The protein below binds the small molecule below.
Small molecule (SMILES): Cn1nc(-c2ccccc2)cc1N

Binding-site contacts:
Ligand atom C1 contacts residue LEU52 of chain 1.A at 4.0 Å (hydrophobic).
Ligand atom N2 contacts residue THR114 of chain 1.A at 4.4 Å.
Ligand atom C8 contacts residue PRO109 of chain 1.A at 3.8 Å (hydrophobic).
Ligand atom C2 contacts residue THR108 of chain 1.A at 4.0 Å.
Ligand atom C7 contacts residue PRO77 of chain 1.A at 3.5 Å (hydrophobic).
Ligand atom N1 contacts residue PRO109 of chain 1.A at 4.3 Å.
Ligand atom C4 contacts residue THR108 of chain 1.A at 4.1 Å.
Ligand atom C1 contacts residue TYR75 of chain 1.A at 3.3 Å (hydrophobic).
Ligand atom C6 contacts residue ASP76 of chain 1.A at 4.1 Å.
Ligand atom C6 contacts residue TYR75 of chain 1.A at 4.1 Å (hydrophobic).
Ligand atom C1 contacts residue ASP76 of chain 1.A at 4.3 Å.
Ligand atom C7 contacts residue THR108 of chain 1.A at 4.4 Å.
Ligand atom C10 contacts residue LEU111 of chain 1.A at 3.4 Å (hydrophobic).
Ligand atom C4 contacts residue THR114 of chain 1.A at 3.4 Å.
Ligand atom C6 contacts residue THR108 of chain 1.A at 3.5 Å.
Ligand atom C2 contacts residue LEU52 of chain 1.A at 4.4 Å (hydrophobic).
Ligand atom N2 contacts residue PRO77 of chain 1.A at 3.4 Å.
Ligand atom C5 contacts residue THR108 of chain 1.A at 3.8 Å.
Ligand atom C4 contacts residue PRO77 of chain 1.A at 4.0 Å (hydrophobic).
Ligand atom C3 contacts residue TYR75 of chain 1.A at 3.9 Å (hydrophobic).
Ligand atom C3 contacts residue THR114 of chain 1.A at 3.9 Å.
Ligand atom C6 contacts residue PRO77 of chain 1.A at 3.2 Å (hydrophobic).
Ligand atom C9 contacts residue PRO109 of chain 1.A at 3.7 Å (hydrophobic).
Ligand atom C5 contacts residue THR114 of chain 1.A at 4.2 Å.
Ligand atom N2 contacts residue LEU111 of chain 1.A at 4.3 Å.
Ligand atom C5 contacts residue PRO77 of chain 1.A at 3.3 Å (hydrophobic).
Ligand atom C6 contacts residue GLY53 of chain 1.A at 4.0 Å.
Ligand atom C1 contacts residue PRO77 of chain 1.A at 3.9 Å (hydrophobic).
Ligand atom C3 contacts residue THR108 of chain 1.A at 4.3 Å.
Ligand atom C8 contacts residue PRO77 of chain 1.A at 4.0 Å (hydrophobic).
Ligand atom C1 contacts residue THR108 of chain 1.A at 3.7 Å.
Ligand atom C8 contacts residue ASP76 of chain 1.A at 4.2 Å.
Ligand atom C2 contacts residue LEU117 of chain 1.A at 3.8 Å (hydrophobic).
Ligand atom N3 contacts residue PRO109 of chain 1.A at 3.7 Å.
Ligand atom N1 contacts residue LEU111 of chain 1.A at 4.0 Å.
Ligand atom C2 contacts residue TYR75 of chain 1.A at 3.3 Å (hydrophobic).
Ligand atom N1 contacts residue PRO77 of chain 1.A at 4.0 Å.
Ligand atom C1 contacts residue GLY53 of chain 1.A at 3.6 Å.
Ligand atom C9 contacts residue PRO77 of chain 1.A at 4.4 Å (hydrophobic).
Ligand atom C3 contacts residue LEU117 of chain 1.A at 4.0 Å (hydrophobic).

Sequence of chain 1.A:
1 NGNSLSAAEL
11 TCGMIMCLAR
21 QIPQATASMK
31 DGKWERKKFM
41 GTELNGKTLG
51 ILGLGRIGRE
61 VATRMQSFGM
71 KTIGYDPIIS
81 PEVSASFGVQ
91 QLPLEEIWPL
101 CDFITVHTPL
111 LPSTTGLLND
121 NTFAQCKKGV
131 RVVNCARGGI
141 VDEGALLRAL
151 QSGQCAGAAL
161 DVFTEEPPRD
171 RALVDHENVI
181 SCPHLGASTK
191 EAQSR